This protein binds this small molecule.
Small molecule (SMILES): CSc1ccc2c(c1)N(CC[C@H]1CCCCN1C)c1ccccc1S2

Sequence of chain 1.D:
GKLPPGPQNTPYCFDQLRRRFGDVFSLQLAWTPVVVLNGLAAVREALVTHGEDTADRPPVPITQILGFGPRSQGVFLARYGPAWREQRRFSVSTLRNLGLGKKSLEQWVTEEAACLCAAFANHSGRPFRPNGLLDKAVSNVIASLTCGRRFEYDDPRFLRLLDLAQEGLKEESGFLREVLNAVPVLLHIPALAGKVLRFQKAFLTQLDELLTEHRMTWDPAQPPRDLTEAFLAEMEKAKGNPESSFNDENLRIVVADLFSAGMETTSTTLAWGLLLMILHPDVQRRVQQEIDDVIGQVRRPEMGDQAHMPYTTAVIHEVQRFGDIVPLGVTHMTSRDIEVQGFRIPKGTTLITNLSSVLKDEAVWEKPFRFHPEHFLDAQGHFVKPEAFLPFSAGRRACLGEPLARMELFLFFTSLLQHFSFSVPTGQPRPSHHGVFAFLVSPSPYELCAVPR

Binding-site contacts:
Ligand atom CAO contacts residue GLN222 of chain 1.D at 3.8 Å.
Ligand atom CAJ contacts residue LEU191 of chain 1.D at 3.6 Å (hydrophobic).
Ligand atom CAE contacts residue ALA278 of chain 1.D at 3.8 Å (hydrophobic).
Ligand atom CAO contacts residue GLU194 of chain 1.D at 3.5 Å.
Ligand atom SAX contacts residue SER282 of chain 1.D at 3.4 Å (h-bond).
Ligand atom CAP contacts residue ASP279 of chain 1.D at 3.4 Å.
Ligand atom CAH contacts residue PHE98 of chain 1.D at 3.7 Å (hydrophobic).
Ligand atom CAK contacts residue SER282 of chain 1.D at 3.4 Å.
Ligand atom CAB contacts residue ALA187 of chain 1.D at 3.4 Å (hydrophobic).
Ligand atom CAM contacts residue PHE90 of chain 1.D at 3.6 Å (hydrophobic).
Ligand atom CAA contacts residue ASP279 of chain 1.D at 3.2 Å.
Ligand atom CAH contacts residue GLU194 of chain 1.D at 3.4 Å.
Ligand atom CAT contacts residue PHE98 of chain 1.D at 3.8 Å (hydrophobic).
Ligand atom CAF contacts residue ALA278 of chain 1.D at 3.8 Å (hydrophobic).
Ligand atom CAA contacts residue LEU99 of chain 1.D at 3.7 Å (hydrophobic).
Ligand atom SAY contacts residue SER282 of chain 1.D at 3.7 Å.
Ligand atom NAV contacts residue ASP279 of chain 1.D at 2.7 Å (salt-bridge).
Ligand atom CAR contacts residue PHE98 of chain 1.D at 3.7 Å (hydrophobic).
Ligand atom CAG contacts residue SER282 of chain 1.D at 3.2 Å.
Ligand atom CAJ contacts residue SER282 of chain 1.D at 3.4 Å.
Ligand atom CAE contacts residue GLN222 of chain 1.D at 3.6 Å.
Ligand atom CAB contacts residue SER282 of chain 1.D at 3.8 Å.
Ligand atom CAU contacts residue SER282 of chain 1.D at 3.4 Å.
Ligand atom SAX contacts residue GLN222 of chain 1.D at 3.5 Å.
Ligand atom CAQ contacts residue SER282 of chain 1.D at 3.1 Å.
Ligand atom CAA contacts residue PHE90 of chain 1.D at 3.7 Å (hydrophobic).
Ligand atom CAD contacts residue RTZ1 of chain 1.CA at 3.6 Å.
Ligand atom CAC contacts residue PHE98 of chain 1.D at 3.7 Å (hydrophobic).
Ligand atom CAS contacts residue SER282 of chain 1.D at 3.6 Å.
Ligand atom CAM contacts residue ASP279 of chain 1.D at 3.6 Å.
Ligand atom CAS contacts residue GLU194 of chain 1.D at 3.8 Å.
Ligand atom NAW contacts residue GLU194 of chain 1.D at 3.7 Å.
Ligand atom CAL contacts residue ASP279 of chain 1.D at 3.5 Å.
Ligand atom CAK contacts residue LEU191 of chain 1.D at 3.6 Å (hydrophobic).
Ligand atom CAC contacts residue GLU194 of chain 1.D at 3.8 Å.
Ligand atom CAO contacts residue SER282 of chain 1.D at 3.4 Å.
Ligand atom CAI contacts residue PHE98 of chain 1.D at 3.8 Å (hydrophobic).
Ligand atom CAD contacts residue PHE98 of chain 1.D at 3.7 Å (hydrophobic).
Ligand atom CAC contacts residue RTZ1 of chain 1.CA at 3.9 Å.
Ligand atom CAG contacts residue ASP279 of chain 1.D at 3.8 Å.